Sequence of chain 1.B:
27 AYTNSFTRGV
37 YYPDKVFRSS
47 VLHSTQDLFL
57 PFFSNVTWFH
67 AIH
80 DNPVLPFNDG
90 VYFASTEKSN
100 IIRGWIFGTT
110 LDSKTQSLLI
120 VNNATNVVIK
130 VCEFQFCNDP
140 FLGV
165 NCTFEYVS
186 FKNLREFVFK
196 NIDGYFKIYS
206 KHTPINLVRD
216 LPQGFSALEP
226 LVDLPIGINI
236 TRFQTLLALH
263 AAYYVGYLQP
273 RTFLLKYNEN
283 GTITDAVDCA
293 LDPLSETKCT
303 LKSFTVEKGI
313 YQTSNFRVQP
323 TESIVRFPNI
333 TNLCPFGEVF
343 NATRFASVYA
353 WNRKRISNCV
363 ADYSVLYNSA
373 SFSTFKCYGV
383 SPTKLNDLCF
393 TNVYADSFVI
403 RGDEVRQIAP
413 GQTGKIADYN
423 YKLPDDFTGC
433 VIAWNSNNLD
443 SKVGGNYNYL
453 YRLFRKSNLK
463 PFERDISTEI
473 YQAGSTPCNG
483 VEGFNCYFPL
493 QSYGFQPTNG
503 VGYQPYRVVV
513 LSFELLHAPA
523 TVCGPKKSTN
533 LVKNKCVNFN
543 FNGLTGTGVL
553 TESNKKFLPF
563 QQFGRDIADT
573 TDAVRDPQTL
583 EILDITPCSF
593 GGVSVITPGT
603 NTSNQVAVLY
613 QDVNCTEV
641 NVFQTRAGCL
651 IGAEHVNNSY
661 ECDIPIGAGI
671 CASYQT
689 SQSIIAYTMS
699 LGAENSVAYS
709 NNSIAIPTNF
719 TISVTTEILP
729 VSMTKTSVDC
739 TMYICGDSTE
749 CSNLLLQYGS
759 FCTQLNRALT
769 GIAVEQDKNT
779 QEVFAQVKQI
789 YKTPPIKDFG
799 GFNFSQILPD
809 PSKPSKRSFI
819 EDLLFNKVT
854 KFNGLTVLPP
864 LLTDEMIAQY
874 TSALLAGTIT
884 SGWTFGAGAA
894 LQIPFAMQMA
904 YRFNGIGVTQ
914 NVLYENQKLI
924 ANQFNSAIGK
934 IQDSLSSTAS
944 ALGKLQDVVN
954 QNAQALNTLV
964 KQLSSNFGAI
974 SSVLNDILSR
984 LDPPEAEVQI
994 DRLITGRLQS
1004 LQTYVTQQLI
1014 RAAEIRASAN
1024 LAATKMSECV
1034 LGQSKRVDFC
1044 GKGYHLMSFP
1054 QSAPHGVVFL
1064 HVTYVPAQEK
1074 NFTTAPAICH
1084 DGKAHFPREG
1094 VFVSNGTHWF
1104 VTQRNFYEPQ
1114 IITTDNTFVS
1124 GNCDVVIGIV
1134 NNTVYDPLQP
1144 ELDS

Binding-site contacts:
Ligand atom C8 contacts residue ASN1134 of chain 1.B at 4.4 Å.
Ligand atom C7 contacts residue ASN1134 of chain 1.B at 3.2 Å.
Ligand atom N2 contacts residue ASN1134 of chain 1.B at 3.0 Å (h-bond).
Ligand atom C2 contacts residue ASN1134 of chain 1.B at 2.5 Å.
Ligand atom O7 contacts residue ASN1134 of chain 1.B at 3.1 Å (h-bond).
Ligand atom C4 contacts residue ASN1134 of chain 1.B at 4.3 Å.
Ligand atom C5 contacts residue ASN1134 of chain 1.B at 3.7 Å.
Ligand atom O5 contacts residue ASN1134 of chain 1.B at 2.4 Å (h-bond).
Ligand atom C8 contacts residue ILE1132 of chain 1.B at 3.3 Å (hydrophobic).
Ligand atom C3 contacts residue ASN1134 of chain 1.B at 3.9 Å.
Ligand atom C1 contacts residue ASN1134 of chain 1.B at 1.6 Å.
Ligand atom C8 contacts residue VAL1133 of chain 1.B at 4.2 Å (hydrophobic).

This small molecule binds to this protein.
Small molecule (SMILES): CC(=O)N[C@@H]1[C@@H](O)[C@H](O)[C@@H](CO)O[C@H]1O